The small molecule below binds the protein below.
Small molecule (SMILES): CC(=O)N[C@@H]1[C@@H](O)[C@H](O)[C@@H](CO)O[C@H]1O

Binding-site contacts:
Ligand atom O5 contacts residue ASN103 of chain 2.D at 2.3 Å (h-bond).
Ligand atom N2 contacts residue ASN103 of chain 2.D at 2.9 Å (h-bond).
Ligand atom O5 contacts residue GLY114 of chain 2.D at 4.3 Å.
Ligand atom C1 contacts residue LYS117 of chain 2.D at 4.2 Å.
Ligand atom C6 contacts residue ASP111 of chain 2.D at 4.1 Å.
Ligand atom C8 contacts residue LYS117 of chain 2.D at 4.1 Å.
Ligand atom C1 contacts residue ASN106 of chain 2.D at 4.3 Å.
Ligand atom C3 contacts residue ASN103 of chain 2.D at 3.8 Å.
Ligand atom C4 contacts residue ASN103 of chain 2.D at 4.2 Å.
Ligand atom O5 contacts residue ASN106 of chain 2.D at 4.0 Å.
Ligand atom C7 contacts residue LYS117 of chain 2.D at 4.3 Å.
Ligand atom O7 contacts residue ASN103 of chain 2.D at 3.4 Å (h-bond).
Ligand atom C1 contacts residue ASN103 of chain 2.D at 1.4 Å.
Ligand atom C6 contacts residue ARG113 of chain 2.D at 3.9 Å.
Ligand atom C2 contacts residue ASN103 of chain 2.D at 2.4 Å.
Ligand atom C8 contacts residue ASN103 of chain 2.D at 3.7 Å.
Ligand atom C5 contacts residue ASN103 of chain 2.D at 3.6 Å.
Ligand atom N2 contacts residue LYS117 of chain 2.D at 3.6 Å.
Ligand atom C8 contacts residue CYS101 of chain 2.D at 4.0 Å (hydrophobic).
Ligand atom O6 contacts residue ASP110 of chain 2.D at 4.5 Å.
Ligand atom C7 contacts residue ASN103 of chain 2.D at 3.2 Å.
Ligand atom O6 contacts residue ARG113 of chain 2.D at 3.6 Å.
Ligand atom C1 contacts residue GLY114 of chain 2.D at 4.1 Å.
Ligand atom O5 contacts residue ARG113 of chain 2.D at 3.8 Å.
Ligand atom C8 contacts residue THR102 of chain 2.D at 3.8 Å.
Ligand atom C1 contacts residue ARG113 of chain 2.D at 4.2 Å.
Ligand atom C6 contacts residue ASP110 of chain 2.D at 4.0 Å.
Ligand atom C2 contacts residue LYS117 of chain 2.D at 4.5 Å.

Sequence of chain 2.D:
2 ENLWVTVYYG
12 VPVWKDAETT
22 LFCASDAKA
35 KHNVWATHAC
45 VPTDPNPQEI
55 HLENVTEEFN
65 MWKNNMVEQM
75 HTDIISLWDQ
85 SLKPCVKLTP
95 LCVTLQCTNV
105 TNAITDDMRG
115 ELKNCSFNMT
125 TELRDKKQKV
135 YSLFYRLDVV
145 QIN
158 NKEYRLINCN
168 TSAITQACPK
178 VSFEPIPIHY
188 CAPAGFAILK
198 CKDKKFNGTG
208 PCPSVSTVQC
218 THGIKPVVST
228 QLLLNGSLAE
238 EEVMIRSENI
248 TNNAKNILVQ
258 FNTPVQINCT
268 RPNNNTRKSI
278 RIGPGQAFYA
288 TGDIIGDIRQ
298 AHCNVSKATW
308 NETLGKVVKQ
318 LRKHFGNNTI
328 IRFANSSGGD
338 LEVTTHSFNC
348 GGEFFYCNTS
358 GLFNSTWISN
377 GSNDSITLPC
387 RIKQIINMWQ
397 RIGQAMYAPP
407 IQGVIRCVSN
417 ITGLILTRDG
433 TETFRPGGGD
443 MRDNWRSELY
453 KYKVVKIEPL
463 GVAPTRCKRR